This small molecule binds to this protein.
Small molecule (SMILES): CC(=O)NCCc1ccc(S(N)(=O)=O)cc1

Sequence of chain 1.A:
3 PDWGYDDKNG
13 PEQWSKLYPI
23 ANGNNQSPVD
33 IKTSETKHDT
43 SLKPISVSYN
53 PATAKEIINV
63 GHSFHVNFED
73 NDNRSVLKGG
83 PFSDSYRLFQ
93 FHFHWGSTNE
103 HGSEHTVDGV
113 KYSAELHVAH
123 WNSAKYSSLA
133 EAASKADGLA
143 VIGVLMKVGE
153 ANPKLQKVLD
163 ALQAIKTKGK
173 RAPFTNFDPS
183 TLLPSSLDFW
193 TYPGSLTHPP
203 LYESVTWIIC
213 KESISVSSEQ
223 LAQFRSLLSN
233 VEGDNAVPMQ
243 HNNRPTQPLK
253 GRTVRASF

Binding-site contacts:
Ligand atom O1 contacts residue HIS119 of chain 1.A at 3.2 Å (h-bond).
Ligand atom O2 contacts residue SER197 of chain 1.A at 3.9 Å.
Ligand atom N1 contacts residue HIS96 of chain 1.A at 3.4 Å (h-bond).
Ligand atom C5 contacts residue LEU198 of chain 1.A at 4.0 Å (hydrophobic).
Ligand atom O1 contacts residue VAL143 of chain 1.A at 3.7 Å.
Ligand atom C3 contacts residue HIS200 of chain 1.A at 3.4 Å.
Ligand atom C8 contacts residue GLN92 of chain 1.A at 4.2 Å.
Ligand atom C9 contacts residue GLN92 of chain 1.A at 4.0 Å.
Ligand atom N1 contacts residue HIS200 of chain 1.A at 4.3 Å.
Ligand atom O2 contacts residue TRP209 of chain 1.A at 3.5 Å.
Ligand atom S contacts residue THR199 of chain 1.A at 3.9 Å.
Ligand atom C6 contacts residue LEU198 of chain 1.A at 3.9 Å (hydrophobic).
Ligand atom O3 contacts residue PHE91 of chain 1.A at 3.9 Å.
Ligand atom C5 contacts residue HIS94 of chain 1.A at 4.2 Å.
Ligand atom O2 contacts residue THR199 of chain 1.A at 3.0 Å (h-bond).
Ligand atom N2 contacts residue HIS67 of chain 1.A at 4.2 Å.
Ligand atom N1 contacts residue THR199 of chain 1.A at 2.6 Å (h-bond).
Ligand atom C4 contacts residue LEU198 of chain 1.A at 4.0 Å (hydrophobic).
Ligand atom C6 contacts residue HIS94 of chain 1.A at 3.6 Å.
Ligand atom C1 contacts residue HIS94 of chain 1.A at 3.8 Å.
Ligand atom S contacts residue HIS94 of chain 1.A at 4.1 Å.
Ligand atom O1 contacts residue HIS94 of chain 1.A at 3.7 Å.
Ligand atom O2 contacts residue LEU198 of chain 1.A at 3.1 Å.
Ligand atom C2 contacts residue HIS200 of chain 1.A at 3.5 Å.
Ligand atom N1 contacts residue ZN1 of chain 1.C at 2.2 Å.
Ligand atom N1 contacts residue GLU106 of chain 1.A at 4.1 Å.
Ligand atom C1 contacts residue LEU198 of chain 1.A at 3.6 Å (hydrophobic).
Ligand atom C3 contacts residue LEU198 of chain 1.A at 3.7 Å (hydrophobic).
Ligand atom C8 contacts residue HIS67 of chain 1.A at 3.7 Å.
Ligand atom O1 contacts residue ZN1 of chain 1.C at 3.0 Å.
Ligand atom O3 contacts residue GLN92 of chain 1.A at 3.0 Å (h-bond).
Ligand atom S contacts residue ZN1 of chain 1.C at 3.2 Å.
Ligand atom C5 contacts residue GLN92 of chain 1.A at 4.1 Å.
Ligand atom O1 contacts residue TRP209 of chain 1.A at 3.6 Å.
Ligand atom C1 contacts residue ZN1 of chain 1.C at 4.1 Å.
Ligand atom N1 contacts residue HIS119 of chain 1.A at 3.5 Å (h-bond).
Ligand atom S contacts residue HIS119 of chain 1.A at 4.0 Å.
Ligand atom C2 contacts residue LEU198 of chain 1.A at 3.6 Å (hydrophobic).
Ligand atom S contacts residue TRP209 of chain 1.A at 4.2 Å.
Ligand atom N1 contacts residue HIS94 of chain 1.A at 3.6 Å (h-bond).